Binding-site contacts:
Ligand atom OXT contacts residue LEU89 of chain 1.B at 3.5 Å.
Ligand atom C contacts residue ARG95 of chain 1.B at 3.5 Å.
Ligand atom O1 contacts residue THR142 of chain 1.B at 2.8 Å (h-bond).
Ligand atom O2 contacts residue THR142 of chain 1.B at 2.7 Å (h-bond).
Ligand atom O contacts residue ARG95 of chain 1.B at 2.8 Å (salt-bridge).
Ligand atom O1 contacts residue GLY140 of chain 1.B at 3.6 Å.
Ligand atom OXT contacts residue THR90 of chain 1.B at 2.9 Å (h-bond).
Ligand atom C3 contacts residue PRO88 of chain 1.B at 3.7 Å (hydrophobic).
Ligand atom C10 contacts residue THR142 of chain 1.B at 3.2 Å.
Ligand atom O2 contacts residue GLU190 of chain 1.B at 3.7 Å.
Ligand atom C contacts residue TYR61 of chain 1.B at 3.9 Å (hydrophobic).
Ligand atom CA contacts residue PRO88 of chain 1.B at 3.8 Å (hydrophobic).
Ligand atom C6 contacts residue PRO88 of chain 1.B at 3.9 Å (hydrophobic).
Ligand atom C10 contacts residue SER141 of chain 1.B at 3.4 Å.
Ligand atom C2 contacts residue TYR216 of chain 1.B at 3.8 Å (hydrophobic).
Ligand atom O8 contacts residue SER141 of chain 1.B at 3.7 Å.
Ligand atom O7 contacts residue SER193 of chain 1.B at 3.3 Å (h-bond).
Ligand atom O contacts residue TYR61 of chain 1.B at 3.6 Å.
Ligand atom C6 contacts residue GLU13 of chain 1.B at 4.0 Å.
Ligand atom S20 contacts residue GLY140 of chain 1.B at 3.9 Å.
Ligand atom OXT contacts residue PRO88 of chain 1.B at 3.7 Å.
Ligand atom CB contacts residue PRO88 of chain 1.B at 4.0 Å (hydrophobic).
Ligand atom OXT contacts residue TYR61 of chain 1.B at 4.0 Å.
Ligand atom CA contacts residue THR90 of chain 1.B at 3.9 Å.
Ligand atom N contacts residue TYR216 of chain 1.B at 3.6 Å.
Ligand atom O1 contacts residue SER141 of chain 1.B at 3.3 Å (h-bond).
Ligand atom C19 contacts residue SER141 of chain 1.B at 4.0 Å.
Ligand atom S20 contacts residue VAL137 of chain 1.B at 3.6 Å.
Ligand atom C3 contacts residue TYR61 of chain 1.B at 3.5 Å (hydrophobic).
Ligand atom N contacts residue THR90 of chain 1.B at 3.0 Å (h-bond).
Ligand atom C contacts residue THR90 of chain 1.B at 4.0 Å.
Ligand atom O2 contacts residue SER141 of chain 1.B at 3.4 Å (h-bond).
Ligand atom N contacts residue PRO88 of chain 1.B at 2.9 Å (h-bond).
Ligand atom C17 contacts residue SER141 of chain 1.B at 4.0 Å.
Ligand atom C6 contacts residue TYR216 of chain 1.B at 3.6 Å (hydrophobic).
Ligand atom C17 contacts residue GLU190 of chain 1.B at 3.9 Å.
Ligand atom C6 contacts residue TYR16 of chain 1.B at 3.8 Å (hydrophobic).
Ligand atom OXT contacts residue ARG95 of chain 1.B at 2.8 Å (salt-bridge).
Ligand atom N4 contacts residue TYR61 of chain 1.B at 4.0 Å.
Ligand atom CB contacts residue TYR61 of chain 1.B at 3.6 Å (hydrophobic).

This small molecule binds to this protein.
Small molecule (SMILES): Cc1cn(C[C@H](N)C(=O)O)c(=O)n(Cc2ccsc2C(=O)O)c1=O

Sequence of chain 1.B:
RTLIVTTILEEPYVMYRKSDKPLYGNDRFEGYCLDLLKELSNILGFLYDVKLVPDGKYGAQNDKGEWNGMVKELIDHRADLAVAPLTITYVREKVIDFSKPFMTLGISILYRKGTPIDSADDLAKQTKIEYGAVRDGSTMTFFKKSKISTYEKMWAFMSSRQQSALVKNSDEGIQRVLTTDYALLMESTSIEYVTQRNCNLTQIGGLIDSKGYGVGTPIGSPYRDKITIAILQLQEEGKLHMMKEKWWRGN